Sequence of chain 1.B:
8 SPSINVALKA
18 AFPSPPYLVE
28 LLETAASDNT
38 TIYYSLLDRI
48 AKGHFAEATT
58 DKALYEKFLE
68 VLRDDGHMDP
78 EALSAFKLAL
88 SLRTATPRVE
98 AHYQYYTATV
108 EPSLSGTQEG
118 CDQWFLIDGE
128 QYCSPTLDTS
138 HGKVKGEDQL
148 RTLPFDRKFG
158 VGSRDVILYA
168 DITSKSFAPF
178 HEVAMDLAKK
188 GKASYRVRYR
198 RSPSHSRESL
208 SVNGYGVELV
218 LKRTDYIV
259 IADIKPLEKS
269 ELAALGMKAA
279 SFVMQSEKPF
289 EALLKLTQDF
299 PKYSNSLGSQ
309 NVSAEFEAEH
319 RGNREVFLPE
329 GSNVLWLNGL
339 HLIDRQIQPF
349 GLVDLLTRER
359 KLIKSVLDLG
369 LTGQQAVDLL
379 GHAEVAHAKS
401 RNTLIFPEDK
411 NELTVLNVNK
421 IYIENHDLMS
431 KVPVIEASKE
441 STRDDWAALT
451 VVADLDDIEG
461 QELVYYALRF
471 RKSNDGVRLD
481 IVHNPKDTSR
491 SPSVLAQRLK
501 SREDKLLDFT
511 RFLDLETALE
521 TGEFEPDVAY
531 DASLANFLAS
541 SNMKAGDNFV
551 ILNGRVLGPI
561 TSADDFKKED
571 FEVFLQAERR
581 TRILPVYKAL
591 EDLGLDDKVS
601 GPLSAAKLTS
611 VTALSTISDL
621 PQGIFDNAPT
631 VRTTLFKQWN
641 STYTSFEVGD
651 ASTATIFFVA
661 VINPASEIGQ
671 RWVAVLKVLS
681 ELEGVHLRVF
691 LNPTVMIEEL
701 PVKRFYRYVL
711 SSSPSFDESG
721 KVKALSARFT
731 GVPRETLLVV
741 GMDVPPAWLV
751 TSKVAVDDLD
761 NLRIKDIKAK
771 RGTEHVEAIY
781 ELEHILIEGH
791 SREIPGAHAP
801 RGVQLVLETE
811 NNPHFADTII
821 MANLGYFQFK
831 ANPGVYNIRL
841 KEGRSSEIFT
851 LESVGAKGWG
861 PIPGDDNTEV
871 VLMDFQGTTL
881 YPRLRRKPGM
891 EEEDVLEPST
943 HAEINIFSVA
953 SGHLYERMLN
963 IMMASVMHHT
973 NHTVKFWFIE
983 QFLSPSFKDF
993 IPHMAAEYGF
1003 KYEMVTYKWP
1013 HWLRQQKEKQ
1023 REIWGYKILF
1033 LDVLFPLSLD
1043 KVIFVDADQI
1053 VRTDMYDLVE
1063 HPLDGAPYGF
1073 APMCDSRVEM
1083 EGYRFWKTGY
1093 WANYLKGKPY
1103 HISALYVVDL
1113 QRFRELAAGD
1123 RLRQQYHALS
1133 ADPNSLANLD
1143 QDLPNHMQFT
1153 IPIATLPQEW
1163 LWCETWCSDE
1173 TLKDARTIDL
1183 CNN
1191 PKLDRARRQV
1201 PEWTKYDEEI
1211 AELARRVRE

This protein binds this small molecule.
Small molecule (SMILES): CC(=O)N[C@@H]1[C@@H](O)[C@H](O)[C@@H](CO)O[C@H]1O

Binding-site contacts:
Ligand atom C2 contacts residue ASN309 of chain 1.B at 2.4 Å.
Ligand atom O5 contacts residue ASN309 of chain 1.B at 2.3 Å (h-bond).
Ligand atom N2 contacts residue ASN309 of chain 1.B at 3.0 Å (h-bond).
Ligand atom C1 contacts residue ASN309 of chain 1.B at 1.4 Å.
Ligand atom C7 contacts residue ASN309 of chain 1.B at 4.1 Å.
Ligand atom C4 contacts residue ASN309 of chain 1.B at 4.1 Å.
Ligand atom C5 contacts residue ASN309 of chain 1.B at 3.6 Å.
Ligand atom C3 contacts residue ASN309 of chain 1.B at 3.8 Å.